Sequence of chain 1.B:
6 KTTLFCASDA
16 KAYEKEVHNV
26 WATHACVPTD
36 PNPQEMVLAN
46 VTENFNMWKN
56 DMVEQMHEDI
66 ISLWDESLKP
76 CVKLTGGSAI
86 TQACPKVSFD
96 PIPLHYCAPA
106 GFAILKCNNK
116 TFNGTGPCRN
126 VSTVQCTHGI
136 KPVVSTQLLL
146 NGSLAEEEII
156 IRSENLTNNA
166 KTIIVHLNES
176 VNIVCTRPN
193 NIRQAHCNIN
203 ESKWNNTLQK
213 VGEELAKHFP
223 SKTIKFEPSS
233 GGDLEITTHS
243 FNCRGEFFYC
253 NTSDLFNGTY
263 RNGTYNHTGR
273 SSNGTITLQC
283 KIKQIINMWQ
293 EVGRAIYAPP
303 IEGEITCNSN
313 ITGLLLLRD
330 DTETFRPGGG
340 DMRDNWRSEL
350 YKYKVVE

Binding-site contacts:
Ligand atom O6 contacts residue ASP256 of chain 1.B at 2.7 Å (salt-bridge).
Ligand atom C2 contacts residue SER255 of chain 1.B at 4.4 Å.
Ligand atom C7 contacts residue PRO230 of chain 1.B at 3.8 Å (hydrophobic).
Ligand atom O6 contacts residue GLY271 of chain 1.B at 3.9 Å.
Ligand atom C8 contacts residue PRO230 of chain 1.B at 3.7 Å (hydrophobic).
Ligand atom C8 contacts residue GLU229 of chain 1.B at 3.3 Å.
Ligand atom C6 contacts residue ARG272 of chain 1.B at 4.0 Å.
Ligand atom C1 contacts residue THR270 of chain 1.B at 3.8 Å.
Ligand atom O7 contacts residue ASN259 of chain 1.B at 4.5 Å.
Ligand atom C6 contacts residue ASP256 of chain 1.B at 4.1 Å.
Ligand atom C3 contacts residue ASN259 of chain 1.B at 3.7 Å.
Ligand atom O5 contacts residue ASN259 of chain 1.B at 2.4 Å (h-bond).
Ligand atom O5 contacts residue ASP256 of chain 1.B at 4.2 Å.
Ligand atom N2 contacts residue ASN259 of chain 1.B at 2.8 Å (h-bond).
Ligand atom O6 contacts residue ARG272 of chain 1.B at 2.8 Å (salt-bridge).
Ligand atom O5 contacts residue THR270 of chain 1.B at 3.7 Å.
Ligand atom C1 contacts residue ASN259 of chain 1.B at 1.4 Å.
Ligand atom C1 contacts residue GLY271 of chain 1.B at 3.7 Å.
Ligand atom C7 contacts residue ASN259 of chain 1.B at 3.9 Å.
Ligand atom O5 contacts residue SER255 of chain 1.B at 4.4 Å.
Ligand atom C1 contacts residue SER255 of chain 1.B at 4.1 Å.
Ligand atom O7 contacts residue PRO230 of chain 1.B at 3.6 Å.
Ligand atom C5 contacts residue ASN259 of chain 1.B at 3.7 Å.
Ligand atom C5 contacts residue ARG272 of chain 1.B at 4.5 Å.
Ligand atom O5 contacts residue GLY271 of chain 1.B at 3.4 Å.
Ligand atom C8 contacts residue ASN259 of chain 1.B at 4.2 Å.
Ligand atom C5 contacts residue THR270 of chain 1.B at 4.3 Å.
Ligand atom C4 contacts residue ASN259 of chain 1.B at 4.2 Å.
Ligand atom C2 contacts residue ASN259 of chain 1.B at 2.4 Å.
Ligand atom O5 contacts residue ARG272 of chain 1.B at 3.8 Å.

This protein binds this small molecule.
Small molecule (SMILES): CC(=O)N[C@@H]1[C@@H](O)[C@H](O)[C@@H](CO)O[C@H]1O